This protein binds this small molecule.
Small molecule (SMILES): CC(=O)N[C@H]1[C@H](O[C@H]2[C@H](O)[C@@H](NC(C)=O)CO[C@@H]2CO)O[C@H](CO)[C@@H](O[C@@H]2O[C@H](CO[C@H]3O[C@H](CO[C@H]4O[C@H](CO)[C@@H](O)[C@H](O)[C@@H]4O)[C@@H](O)[C@H](O[C@H]4O[C@H](CO)[C@@H](O)[C@H](O)[C@@H]4O)[C@@H]3O)[C@@H](O)[C@H](O[C@H]3O[C@H](CO)[C@@H](O)[C@H](O)[C@@H]3O[C@H]3O[C@H](CO)[C@@H](O)[C@H](O)[C@@H]3O)[C@@H]2O)[C@@H]1O

Sequence of chain 1.D:
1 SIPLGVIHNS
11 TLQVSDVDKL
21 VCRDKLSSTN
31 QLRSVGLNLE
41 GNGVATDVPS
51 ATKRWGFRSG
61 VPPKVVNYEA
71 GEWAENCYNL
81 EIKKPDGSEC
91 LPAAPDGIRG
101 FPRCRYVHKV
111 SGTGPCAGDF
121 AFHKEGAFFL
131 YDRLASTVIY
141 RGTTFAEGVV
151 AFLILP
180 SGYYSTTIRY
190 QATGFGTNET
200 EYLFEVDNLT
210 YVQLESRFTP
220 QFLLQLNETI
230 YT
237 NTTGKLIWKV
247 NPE

Sequence of chain 1.C:
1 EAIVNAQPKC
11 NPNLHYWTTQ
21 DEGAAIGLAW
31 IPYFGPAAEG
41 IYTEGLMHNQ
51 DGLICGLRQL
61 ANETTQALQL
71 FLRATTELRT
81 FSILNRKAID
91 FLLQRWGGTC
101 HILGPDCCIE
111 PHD

Binding-site contacts:
Ligand atom C8 contacts residue ALA127 of chain 1.D at 4.1 Å (hydrophobic).
Ligand atom C1 contacts residue GLN7 of chain 1.C at 3.4 Å.
Ligand atom C3 contacts residue ASN62 of chain 1.C at 3.9 Å.
Ligand atom C8 contacts residue GLY126 of chain 1.D at 4.0 Å.
Ligand atom C8 contacts residue ASN62 of chain 1.C at 4.3 Å.
Ligand atom O3 contacts residue GLU125 of chain 1.D at 3.9 Å.
Ligand atom C8 contacts residue THR65 of chain 1.C at 3.8 Å.
Ligand atom O6 contacts residue ALA45 of chain 1.D at 3.7 Å.
Ligand atom C8 contacts residue GLU125 of chain 1.D at 3.4 Å.
Ligand atom O7 contacts residue ASN62 of chain 1.C at 3.4 Å (h-bond).
Ligand atom O4 contacts residue GLY43 of chain 1.D at 4.2 Å.
Ligand atom C6 contacts residue ALA45 of chain 1.D at 4.0 Å (hydrophobic).
Ligand atom O6 contacts residue GLN7 of chain 1.C at 3.3 Å (h-bond).
Ligand atom O6 contacts residue GLU125 of chain 1.D at 4.0 Å.
Ligand atom C6 contacts residue GLN7 of chain 1.C at 3.7 Å.
Ligand atom N2 contacts residue GLU125 of chain 1.D at 4.5 Å.
Ligand atom C4 contacts residue ASN62 of chain 1.C at 4.3 Å.
Ligand atom C5 contacts residue GLN7 of chain 1.C at 3.9 Å.
Ligand atom C7 contacts residue GLU125 of chain 1.D at 3.8 Å.
Ligand atom C6 contacts residue VAL44 of chain 1.D at 4.3 Å (hydrophobic).
Ligand atom O7 contacts residue GLU125 of chain 1.D at 4.0 Å.
Ligand atom C5 contacts residue GLU125 of chain 1.D at 4.0 Å.
Ligand atom C5 contacts residue ASN62 of chain 1.C at 3.5 Å.
Ligand atom O4 contacts residue GLU125 of chain 1.D at 4.2 Å.
Ligand atom O6 contacts residue PRO8 of chain 1.C at 3.7 Å.
Ligand atom C2 contacts residue ASN62 of chain 1.C at 2.8 Å.
Ligand atom O5 contacts residue ASN62 of chain 1.C at 2.4 Å (h-bond).
Ligand atom C7 contacts residue ASN62 of chain 1.C at 3.3 Å.
Ligand atom C6 contacts residue GLU125 of chain 1.D at 3.8 Å.
Ligand atom C1 contacts residue ASN62 of chain 1.C at 1.4 Å.
Ligand atom O7 contacts residue ALA127 of chain 1.D at 4.3 Å.
Ligand atom O5 contacts residue GLN7 of chain 1.C at 2.7 Å (h-bond).
Ligand atom N2 contacts residue ASN62 of chain 1.C at 3.0 Å (h-bond).
Ligand atom C6 contacts residue GLY43 of chain 1.D at 4.1 Å.